Sequence of chain 1.C:
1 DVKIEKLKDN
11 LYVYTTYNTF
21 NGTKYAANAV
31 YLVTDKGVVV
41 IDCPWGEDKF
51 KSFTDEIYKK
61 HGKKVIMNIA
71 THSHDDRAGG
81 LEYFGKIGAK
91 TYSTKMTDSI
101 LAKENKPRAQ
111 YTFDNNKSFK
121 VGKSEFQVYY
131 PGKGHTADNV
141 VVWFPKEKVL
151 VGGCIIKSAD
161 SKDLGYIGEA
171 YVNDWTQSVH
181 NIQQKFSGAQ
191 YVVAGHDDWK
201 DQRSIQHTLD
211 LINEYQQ

This protein binds this small molecule.
Small molecule (SMILES): C[C@H](CS)C(=O)N1CCC[C@@H]1C(=O)O

Binding-site contacts:
Ligand atom O1 contacts residue HIS74 of chain 1.C at 4.2 Å.
Ligand atom C1 contacts residue ZN1 of chain 1.P at 3.2 Å.
Ligand atom S contacts residue HIS72 of chain 1.C at 4.0 Å.
Ligand atom C2 contacts residue ZN1 of chain 1.P at 4.0 Å.
Ligand atom S contacts residue HIS196 of chain 1.C at 3.8 Å.
Ligand atom C5 contacts residue HIS74 of chain 1.C at 4.2 Å.
Ligand atom S contacts residue ZN1 of chain 1.Q at 2.3 Å.
Ligand atom O3 contacts residue LYS106 of chain 1.C at 3.5 Å (salt-bridge).
Ligand atom C1 contacts residue HIS74 of chain 1.C at 3.5 Å.
Ligand atom C9 contacts residue LYS106 of chain 1.C at 3.5 Å.
Ligand atom O1 contacts residue ASP75 of chain 1.C at 3.9 Å.
Ligand atom S contacts residue HIS135 of chain 1.C at 3.3 Å (h-bond).
Ligand atom S contacts residue CYS154 of chain 1.C at 4.1 Å.
Ligand atom S contacts residue HIS74 of chain 1.C at 3.6 Å.
Ligand atom C2 contacts residue TYR166 of chain 1.C at 4.1 Å (hydrophobic).
Ligand atom C3 contacts residue TYR166 of chain 1.C at 3.7 Å (hydrophobic).
Ligand atom O2 contacts residue LYS106 of chain 1.C at 2.8 Å (salt-bridge).
Ligand atom O3 contacts residue HIS74 of chain 1.C at 3.1 Å.
Ligand atom C9 contacts residue ASP75 of chain 1.C at 3.5 Å.
Ligand atom C9 contacts residue HIS74 of chain 1.C at 4.3 Å.
Ligand atom S contacts residue ZN1 of chain 1.P at 2.3 Å.
Ligand atom C6 contacts residue TYR166 of chain 1.C at 3.9 Å (hydrophobic).
Ligand atom C1 contacts residue ZN1 of chain 1.Q at 3.4 Å.
Ligand atom S contacts residue ASP76 of chain 1.C at 3.8 Å.
Ligand atom O1 contacts residue TRP45 of chain 1.C at 3.9 Å.
Ligand atom C6 contacts residue GLU169 of chain 1.C at 4.1 Å.
Ligand atom C2 contacts residue HIS74 of chain 1.C at 3.6 Å.
Ligand atom C1 contacts residue ASP76 of chain 1.C at 3.2 Å.
Ligand atom C5 contacts residue TYR166 of chain 1.C at 3.3 Å (hydrophobic).
Ligand atom C3 contacts residue TRP45 of chain 1.C at 4.4 Å (hydrophobic).
Ligand atom C4 contacts residue HIS74 of chain 1.C at 4.0 Å.
Ligand atom C8 contacts residue ASP75 of chain 1.C at 3.9 Å.
Ligand atom O2 contacts residue ASP75 of chain 1.C at 3.4 Å (salt-bridge).
Ligand atom N contacts residue HIS74 of chain 1.C at 4.2 Å.
Ligand atom O3 contacts residue ASP75 of chain 1.C at 2.7 Å (salt-bridge).